Sequence of chain 1.B:
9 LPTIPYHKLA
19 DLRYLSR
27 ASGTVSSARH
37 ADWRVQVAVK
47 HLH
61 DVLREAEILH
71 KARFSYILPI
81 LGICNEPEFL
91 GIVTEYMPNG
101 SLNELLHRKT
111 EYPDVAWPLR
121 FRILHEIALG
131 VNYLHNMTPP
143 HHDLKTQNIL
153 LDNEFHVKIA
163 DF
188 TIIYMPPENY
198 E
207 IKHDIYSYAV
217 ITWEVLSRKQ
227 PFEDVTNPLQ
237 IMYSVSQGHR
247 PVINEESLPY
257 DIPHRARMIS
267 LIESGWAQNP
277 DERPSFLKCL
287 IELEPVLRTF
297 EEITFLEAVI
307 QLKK

This small molecule binds to this protein.
Small molecule (SMILES): O=C(Nc1ccccc1Cl)c1cnn2ccccc12

Binding-site contacts:
Ligand atom C8 contacts residue THR94 of chain 1.B at 3.6 Å.
Ligand atom C16 contacts residue ALA162 of chain 1.B at 3.8 Å (hydrophobic).
Ligand atom C16 contacts residue LEU78 of chain 1.B at 3.7 Å (hydrophobic).
Ligand atom N4 contacts residue MET97 of chain 1.B at 3.9 Å.
Ligand atom C6 contacts residue THR94 of chain 1.B at 3.8 Å.
Ligand atom C8 contacts residue LEU78 of chain 1.B at 3.8 Å (hydrophobic).
Ligand atom N5 contacts residue MET97 of chain 1.B at 3.0 Å (h-bond).
Ligand atom CL15 contacts residue THR94 of chain 1.B at 3.5 Å.
Ligand atom C6 contacts residue MET97 of chain 1.B at 3.8 Å (hydrophobic).
Ligand atom N4 contacts residue LEU23 of chain 1.B at 3.7 Å.
Ligand atom C19 contacts residue LYS46 of chain 1.B at 3.6 Å.
Ligand atom C14 contacts residue LEU23 of chain 1.B at 3.7 Å (hydrophobic).
Ligand atom O11 contacts residue LEU152 of chain 1.B at 3.9 Å.
Ligand atom C2 contacts residue LEU23 of chain 1.B at 3.9 Å (hydrophobic).
Ligand atom CL15 contacts residue ALA44 of chain 1.B at 3.1 Å.
Ligand atom C6 contacts residue GLU95 of chain 1.B at 3.2 Å.
Ligand atom C1 contacts residue ALA44 of chain 1.B at 3.9 Å (hydrophobic).
Ligand atom N7 contacts residue THR94 of chain 1.B at 3.1 Å (h-bond).
Ligand atom C6 contacts residue ALA44 of chain 1.B at 3.4 Å (hydrophobic).
Ligand atom C10 contacts residue LEU23 of chain 1.B at 3.7 Å (hydrophobic).
Ligand atom C17 contacts residue THR94 of chain 1.B at 3.9 Å.
Ligand atom CL15 contacts residue LYS46 of chain 1.B at 3.6 Å.
Ligand atom C2 contacts residue LEU152 of chain 1.B at 3.6 Å (hydrophobic).
Ligand atom C9 contacts residue LEU152 of chain 1.B at 3.8 Å (hydrophobic).
Ligand atom C18 contacts residue LYS46 of chain 1.B at 3.7 Å.
Ligand atom C12 contacts residue THR94 of chain 1.B at 3.5 Å.
Ligand atom N7 contacts residue LEU78 of chain 1.B at 3.5 Å.
Ligand atom C6 contacts residue LEU152 of chain 1.B at 3.7 Å (hydrophobic).
Ligand atom C1 contacts residue LEU152 of chain 1.B at 3.4 Å (hydrophobic).
Ligand atom N5 contacts residue GLU95 of chain 1.B at 3.7 Å.
Ligand atom N5 contacts residue ALA44 of chain 1.B at 3.9 Å.
Ligand atom C3 contacts residue VAL31 of chain 1.B at 3.8 Å (hydrophobic).
Ligand atom O11 contacts residue VAL31 of chain 1.B at 3.7 Å.
Ligand atom C3 contacts residue LEU152 of chain 1.B at 3.7 Å (hydrophobic).
Ligand atom C10 contacts residue MET97 of chain 1.B at 3.3 Å (hydrophobic).
Ligand atom N5 contacts residue TYR96 of chain 1.B at 3.7 Å.
Ligand atom CL15 contacts residue ILE92 of chain 1.B at 3.4 Å.
Ligand atom CL15 contacts residue VAL45 of chain 1.B at 3.7 Å.
Ligand atom C12 contacts residue LYS46 of chain 1.B at 3.9 Å.
Ligand atom C17 contacts residue LYS46 of chain 1.B at 3.4 Å.